The protein below binds the small molecule below.
Small molecule (SMILES): C[C@@H](OC(C)(C)C)[C@H](NC(=O)OCc1ccccc1)C(=O)N[C@@H](CC(C)(C)C)C(=O)N[C@H](CO)C[C@@H]1CCNC1=O

Sequence of chain 1.A:
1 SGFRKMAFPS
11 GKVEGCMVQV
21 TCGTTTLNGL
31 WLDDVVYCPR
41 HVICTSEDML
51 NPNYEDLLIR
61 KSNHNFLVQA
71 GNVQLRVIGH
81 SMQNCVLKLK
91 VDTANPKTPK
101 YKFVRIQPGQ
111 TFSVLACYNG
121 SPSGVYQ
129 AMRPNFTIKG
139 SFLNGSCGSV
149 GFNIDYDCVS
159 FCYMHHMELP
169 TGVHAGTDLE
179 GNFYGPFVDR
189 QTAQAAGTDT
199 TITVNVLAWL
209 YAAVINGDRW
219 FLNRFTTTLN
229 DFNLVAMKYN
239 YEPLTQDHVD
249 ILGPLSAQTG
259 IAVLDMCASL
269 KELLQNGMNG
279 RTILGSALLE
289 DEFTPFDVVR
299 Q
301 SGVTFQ

Binding-site contacts:
Ligand atom C6 contacts residue GLN192 of chain 1.A at 3.6 Å.
Ligand atom C8 contacts residue GLU166 of chain 1.A at 3.6 Å.
Ligand atom C18 contacts residue CYS145 of chain 1.A at 3.1 Å (hydrophobic).
Ligand atom C25 contacts residue LEU167 of chain 1.A at 3.6 Å (hydrophobic).
Ligand atom N contacts residue GLU166 of chain 1.A at 2.9 Å (salt-bridge).
Ligand atom O5 contacts residue HIS163 of chain 1.A at 2.8 Å (h-bond).
Ligand atom C16 contacts residue HIS164 of chain 1.A at 3.6 Å.
Ligand atom O3 contacts residue GLU166 of chain 1.A at 2.7 Å (salt-bridge).
Ligand atom N3 contacts residue GLU166 of chain 1.A at 3.4 Å (salt-bridge).
Ligand atom O5 contacts residue GLU166 of chain 1.A at 3.0 Å (salt-bridge).
Ligand atom C25 contacts residue GLU166 of chain 1.A at 3.1 Å.
Ligand atom C22 contacts residue HIS163 of chain 1.A at 3.7 Å.
Ligand atom C20 contacts residue ASN142 of chain 1.A at 3.1 Å.
Ligand atom O3 contacts residue MET165 of chain 1.A at 3.1 Å.
Ligand atom N2 contacts residue CYS145 of chain 1.A at 3.4 Å (h-bond).
Ligand atom C17 contacts residue CYS145 of chain 1.A at 1.8 Å (hydrophobic).
Ligand atom C10 contacts residue GLU166 of chain 1.A at 3.6 Å.
Ligand atom C5 contacts residue THR190 of chain 1.A at 3.5 Å.
Ligand atom C13 contacts residue HIS164 of chain 1.A at 3.6 Å.
Ligand atom C29 contacts residue GLN189 of chain 1.A at 3.6 Å.
Ligand atom C25 contacts residue PRO168 of chain 1.A at 3.5 Å (hydrophobic).
Ligand atom C20 contacts residue LEU141 of chain 1.A at 3.5 Å (hydrophobic).
Ligand atom O contacts residue MET165 of chain 1.A at 3.5 Å.
Ligand atom C2 contacts residue ALA191 of chain 1.A at 3.6 Å (hydrophobic).
Ligand atom C16 contacts residue CYS145 of chain 1.A at 2.8 Å (hydrophobic).
Ligand atom O1 contacts residue GLN189 of chain 1.A at 3.4 Å.
Ligand atom C12 contacts residue HIS164 of chain 1.A at 3.6 Å.
Ligand atom C4 contacts residue THR190 of chain 1.A at 3.1 Å.
Ligand atom O5 contacts residue MET165 of chain 1.A at 3.3 Å.
Ligand atom C29 contacts residue MET165 of chain 1.A at 3.6 Å (hydrophobic).
Ligand atom O6 contacts residue SER144 of chain 1.A at 3.5 Å (h-bond).
Ligand atom C6 contacts residue THR190 of chain 1.A at 3.0 Å.
Ligand atom C17 contacts residue HIS164 of chain 1.A at 3.7 Å.
Ligand atom O6 contacts residue CYS145 of chain 1.A at 2.0 Å (h-bond).
Ligand atom C28 contacts residue MET49 of chain 1.A at 3.5 Å (hydrophobic).
Ligand atom C22 contacts residue GLU166 of chain 1.A at 3.6 Å.
Ligand atom C27 contacts residue HIS164 of chain 1.A at 3.5 Å.
Ligand atom N3 contacts residue LEU141 of chain 1.A at 3.6 Å.
Ligand atom N2 contacts residue HIS164 of chain 1.A at 2.7 Å (h-bond).
Ligand atom C21 contacts residue LEU141 of chain 1.A at 3.3 Å (hydrophobic).

Sequence of chain 2.A:
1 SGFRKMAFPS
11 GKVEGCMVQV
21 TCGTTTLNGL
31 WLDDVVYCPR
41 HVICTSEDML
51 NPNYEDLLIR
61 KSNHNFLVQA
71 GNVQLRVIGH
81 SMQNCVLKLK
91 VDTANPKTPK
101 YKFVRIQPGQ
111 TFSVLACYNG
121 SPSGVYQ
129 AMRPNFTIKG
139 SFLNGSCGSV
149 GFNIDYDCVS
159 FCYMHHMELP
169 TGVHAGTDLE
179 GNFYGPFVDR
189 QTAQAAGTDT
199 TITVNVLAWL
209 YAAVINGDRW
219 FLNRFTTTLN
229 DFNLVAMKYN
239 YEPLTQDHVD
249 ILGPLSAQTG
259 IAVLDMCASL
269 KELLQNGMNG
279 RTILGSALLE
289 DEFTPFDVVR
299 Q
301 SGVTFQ